Binding-site contacts:
Ligand atom C2 contacts residue TYR581 of chain 1.B at 3.7 Å (hydrophobic).
Ligand atom C6B contacts residue TRP341 of chain 1.B at 3.5 Å (hydrophobic).
Ligand atom O5 contacts residue TRP390 of chain 1.B at 3.6 Å.
Ligand atom C1 contacts residue TYR581 of chain 1.B at 3.8 Å (hydrophobic).
Ligand atom C7B contacts residue TYR337 of chain 1.B at 3.3 Å (hydrophobic).
Ligand atom O3B contacts residue TRP654 of chain 1.B at 3.3 Å.
Ligand atom O6B contacts residue ASP344 of chain 1.B at 2.5 Å (salt-bridge).
Ligand atom C6B contacts residue ASP344 of chain 1.B at 3.2 Å.
Ligand atom C6 contacts residue TYR337 of chain 1.B at 3.5 Å (hydrophobic).
Ligand atom O3 contacts residue TRP437 of chain 1.B at 2.6 Å (h-bond).
Ligand atom C2 contacts residue GLU439 of chain 1.B at 3.7 Å.
Ligand atom O3B contacts residue TRP437 of chain 1.B at 3.4 Å.
Ligand atom C6 contacts residue TYR581 of chain 1.B at 3.7 Å (hydrophobic).
Ligand atom C4A contacts residue ASP344 of chain 1.B at 3.6 Å.
Ligand atom C3B contacts residue ARG343 of chain 1.B at 3.7 Å.
Ligand atom O4 contacts residue ARG343 of chain 1.B at 2.7 Å (salt-bridge).
Ligand atom O2B contacts residue TRP437 of chain 1.B at 3.2 Å.
Ligand atom O5 contacts residue TYR581 of chain 1.B at 3.6 Å (h-bond).
Ligand atom O2 contacts residue ASN521 of chain 1.B at 3.2 Å (h-bond).
Ligand atom O3B contacts residue ARG436 of chain 1.B at 2.7 Å (salt-bridge).
Ligand atom O4 contacts residue TRP341 of chain 1.B at 3.3 Å.
Ligand atom C4 contacts residue GLU438 of chain 1.B at 3.5 Å.
Ligand atom O4 contacts residue ASP344 of chain 1.B at 3.0 Å (salt-bridge).
Ligand atom C6 contacts residue GLN380 of chain 1.B at 3.3 Å.
Ligand atom O3B contacts residue ARG343 of chain 1.B at 3.2 Å (salt-bridge).
Ligand atom N4A contacts residue GLU438 of chain 1.B at 2.6 Å (salt-bridge).
Ligand atom O6 contacts residue GLU438 of chain 1.B at 3.0 Å (salt-bridge).
Ligand atom O2B contacts residue ARG575 of chain 1.B at 2.8 Å (salt-bridge).
Ligand atom O6 contacts residue GLN380 of chain 1.B at 2.9 Å (h-bond).
Ligand atom C1B contacts residue TYR337 of chain 1.B at 3.7 Å (hydrophobic).
Ligand atom C1B contacts residue GLU438 of chain 1.B at 3.7 Å.
Ligand atom O3 contacts residue ARG575 of chain 1.B at 2.5 Å (salt-bridge).
Ligand atom O3 contacts residue GLU439 of chain 1.B at 3.3 Å (salt-bridge).
Ligand atom C5 contacts residue GLU438 of chain 1.B at 3.5 Å.
Ligand atom C3B contacts residue ARG436 of chain 1.B at 3.3 Å.
Ligand atom C6B contacts residue ALA319 of chain 1.B at 3.7 Å (hydrophobic).
Ligand atom O6B contacts residue ALA319 of chain 1.B at 3.2 Å.
Ligand atom O6B contacts residue TYR337 of chain 1.B at 3.4 Å.
Ligand atom O2 contacts residue GLU439 of chain 1.B at 2.6 Å (salt-bridge).
Ligand atom C3 contacts residue TRP437 of chain 1.B at 3.2 Å (hydrophobic).

Sequence of chain 1.B:
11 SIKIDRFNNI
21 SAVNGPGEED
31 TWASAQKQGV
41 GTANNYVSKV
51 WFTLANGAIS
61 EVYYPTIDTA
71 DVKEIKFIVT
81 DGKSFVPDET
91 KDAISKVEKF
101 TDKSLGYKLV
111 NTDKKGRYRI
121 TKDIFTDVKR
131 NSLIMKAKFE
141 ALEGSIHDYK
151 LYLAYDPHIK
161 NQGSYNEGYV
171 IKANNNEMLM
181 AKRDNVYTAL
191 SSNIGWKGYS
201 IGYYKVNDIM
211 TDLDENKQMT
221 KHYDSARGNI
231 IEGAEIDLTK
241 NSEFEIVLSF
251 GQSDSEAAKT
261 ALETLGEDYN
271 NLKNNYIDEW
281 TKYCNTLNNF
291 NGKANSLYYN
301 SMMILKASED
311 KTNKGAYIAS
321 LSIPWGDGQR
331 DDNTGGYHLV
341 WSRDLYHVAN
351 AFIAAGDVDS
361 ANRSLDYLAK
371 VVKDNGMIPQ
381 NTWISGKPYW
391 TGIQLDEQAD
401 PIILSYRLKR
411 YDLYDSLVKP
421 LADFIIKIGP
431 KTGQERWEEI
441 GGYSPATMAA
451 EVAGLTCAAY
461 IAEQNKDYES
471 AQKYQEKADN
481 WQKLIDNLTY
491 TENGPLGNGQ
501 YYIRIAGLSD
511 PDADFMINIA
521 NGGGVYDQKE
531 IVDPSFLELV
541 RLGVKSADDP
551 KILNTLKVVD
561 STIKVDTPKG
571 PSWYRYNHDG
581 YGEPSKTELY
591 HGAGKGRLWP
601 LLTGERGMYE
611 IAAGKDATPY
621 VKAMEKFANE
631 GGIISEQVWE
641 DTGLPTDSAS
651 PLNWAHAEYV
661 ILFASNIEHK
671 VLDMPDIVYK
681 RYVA

This small molecule binds to this protein.
Small molecule (SMILES): C[C@H]1O[C@H](O[C@H]2[C@H](O)[C@@H](O)[C@@H](O[C@H]3[C@H](O)[C@@H](O)[C@@H](O)O[C@@H]3CO)O[C@@H]2CO)[C@H](O)[C@@H](O)[C@@H]1N[C@H]1C=C(CO)[C@@H](O)[C@H](O)[C@H]1O